Binding-site contacts:
Ligand atom O1A contacts residue SER223 of chain 1.J at 3.8 Å.
Ligand atom O1B contacts residue HIS26 of chain 1.J at 3.5 Å (h-bond).
Ligand atom C5 contacts residue HIS49 of chain 1.J at 3.6 Å.
Ligand atom O4 contacts residue HIS49 of chain 1.J at 2.9 Å (h-bond).
Ligand atom O1B contacts residue MET258 of chain 1.J at 3.4 Å.
Ligand atom O1B contacts residue HIS28 of chain 1.J at 3.1 Å (h-bond).
Ligand atom O2 contacts residue ASP355 of chain 1.J at 2.9 Å (salt-bridge).
Ligand atom O4 contacts residue ARG357 of chain 1.J at 3.1 Å (salt-bridge).
Ligand atom O5A contacts residue HIS49 of chain 1.J at 2.9 Å (h-bond).
Ligand atom O1A contacts residue ARG170 of chain 1.J at 2.7 Å (salt-bridge).
Ligand atom C4 contacts residue TRP326 of chain 1.J at 3.6 Å (hydrophobic).
Ligand atom O5B contacts residue TYR50 of chain 1.J at 3.1 Å (h-bond).
Ligand atom O3 contacts residue ZN1 of chain 1.VA at 3.3 Å.
Ligand atom C5 contacts residue ARG357 of chain 1.J at 3.9 Å.
Ligand atom C2 contacts residue TRP326 of chain 1.J at 3.9 Å (hydrophobic).
Ligand atom O5B contacts residue TRP326 of chain 1.J at 3.8 Å.
Ligand atom O2 contacts residue TRP325 of chain 1.J at 2.9 Å (h-bond).
Ligand atom O2 contacts residue HIS28 of chain 1.J at 3.6 Å.
Ligand atom C3 contacts residue ZN1 of chain 1.VA at 3.8 Å.
Ligand atom O1B contacts residue ARG170 of chain 1.J at 3.0 Å (salt-bridge).
Ligand atom C4 contacts residue HIS49 of chain 1.J at 3.9 Å.
Ligand atom C4 contacts residue ARG357 of chain 1.J at 3.9 Å.
Ligand atom C3 contacts residue ARG357 of chain 1.J at 3.8 Å.
Ligand atom O4 contacts residue TRP326 of chain 1.J at 3.5 Å.
Ligand atom C1 contacts residue HIS28 of chain 1.J at 3.9 Å.
Ligand atom C5 contacts residue TYR50 of chain 1.J at 3.7 Å (hydrophobic).
Ligand atom O3 contacts residue HIS28 of chain 1.J at 2.7 Å (h-bond).
Ligand atom C2 contacts residue ZN1 of chain 1.VA at 3.1 Å.
Ligand atom C1 contacts residue MET258 of chain 1.J at 4.0 Å (hydrophobic).
Ligand atom C1 contacts residue ZN1 of chain 1.VA at 3.0 Å.
Ligand atom O1A contacts residue TRP325 of chain 1.J at 3.8 Å.
Ligand atom O5A contacts residue TYR50 of chain 1.J at 3.7 Å.
Ligand atom O5A contacts residue ARG357 of chain 1.J at 2.8 Å (salt-bridge).
Ligand atom O1B contacts residue ZN1 of chain 1.VA at 2.3 Å.
Ligand atom O3 contacts residue ARG357 of chain 1.J at 3.2 Å (salt-bridge).
Ligand atom O2 contacts residue ZN1 of chain 1.VA at 2.1 Å.
Ligand atom O5B contacts residue ASP355 of chain 1.J at 3.5 Å (salt-bridge).
Ligand atom C1 contacts residue ARG170 of chain 1.J at 3.4 Å.
Ligand atom C2 contacts residue TRP325 of chain 1.J at 3.5 Å (hydrophobic).
Ligand atom C3 contacts residue HIS28 of chain 1.J at 3.9 Å.

Sequence of chain 1.J:
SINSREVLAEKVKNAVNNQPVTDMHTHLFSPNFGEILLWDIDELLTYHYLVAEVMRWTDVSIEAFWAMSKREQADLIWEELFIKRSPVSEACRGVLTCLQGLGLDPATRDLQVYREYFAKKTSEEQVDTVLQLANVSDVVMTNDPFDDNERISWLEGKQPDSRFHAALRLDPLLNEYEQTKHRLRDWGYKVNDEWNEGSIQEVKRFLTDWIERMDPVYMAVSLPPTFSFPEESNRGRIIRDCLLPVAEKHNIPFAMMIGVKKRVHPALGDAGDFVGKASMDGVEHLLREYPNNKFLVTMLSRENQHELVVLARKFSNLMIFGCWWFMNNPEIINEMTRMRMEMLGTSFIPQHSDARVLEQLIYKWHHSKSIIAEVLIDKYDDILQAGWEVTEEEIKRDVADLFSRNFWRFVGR

The small molecule below binds the protein below.
Small molecule (SMILES): O=C(O)[C@@H](O)C(O)[C@H](O)C(=O)O